A protein and the small-molecule ligand that binds it are described below.
Small molecule (SMILES): CC(=O)N[C@@H]1[C@@H](O)[C@H](O)[C@@H](CO)O[C@H]1O

Sequence of chain 1.A:
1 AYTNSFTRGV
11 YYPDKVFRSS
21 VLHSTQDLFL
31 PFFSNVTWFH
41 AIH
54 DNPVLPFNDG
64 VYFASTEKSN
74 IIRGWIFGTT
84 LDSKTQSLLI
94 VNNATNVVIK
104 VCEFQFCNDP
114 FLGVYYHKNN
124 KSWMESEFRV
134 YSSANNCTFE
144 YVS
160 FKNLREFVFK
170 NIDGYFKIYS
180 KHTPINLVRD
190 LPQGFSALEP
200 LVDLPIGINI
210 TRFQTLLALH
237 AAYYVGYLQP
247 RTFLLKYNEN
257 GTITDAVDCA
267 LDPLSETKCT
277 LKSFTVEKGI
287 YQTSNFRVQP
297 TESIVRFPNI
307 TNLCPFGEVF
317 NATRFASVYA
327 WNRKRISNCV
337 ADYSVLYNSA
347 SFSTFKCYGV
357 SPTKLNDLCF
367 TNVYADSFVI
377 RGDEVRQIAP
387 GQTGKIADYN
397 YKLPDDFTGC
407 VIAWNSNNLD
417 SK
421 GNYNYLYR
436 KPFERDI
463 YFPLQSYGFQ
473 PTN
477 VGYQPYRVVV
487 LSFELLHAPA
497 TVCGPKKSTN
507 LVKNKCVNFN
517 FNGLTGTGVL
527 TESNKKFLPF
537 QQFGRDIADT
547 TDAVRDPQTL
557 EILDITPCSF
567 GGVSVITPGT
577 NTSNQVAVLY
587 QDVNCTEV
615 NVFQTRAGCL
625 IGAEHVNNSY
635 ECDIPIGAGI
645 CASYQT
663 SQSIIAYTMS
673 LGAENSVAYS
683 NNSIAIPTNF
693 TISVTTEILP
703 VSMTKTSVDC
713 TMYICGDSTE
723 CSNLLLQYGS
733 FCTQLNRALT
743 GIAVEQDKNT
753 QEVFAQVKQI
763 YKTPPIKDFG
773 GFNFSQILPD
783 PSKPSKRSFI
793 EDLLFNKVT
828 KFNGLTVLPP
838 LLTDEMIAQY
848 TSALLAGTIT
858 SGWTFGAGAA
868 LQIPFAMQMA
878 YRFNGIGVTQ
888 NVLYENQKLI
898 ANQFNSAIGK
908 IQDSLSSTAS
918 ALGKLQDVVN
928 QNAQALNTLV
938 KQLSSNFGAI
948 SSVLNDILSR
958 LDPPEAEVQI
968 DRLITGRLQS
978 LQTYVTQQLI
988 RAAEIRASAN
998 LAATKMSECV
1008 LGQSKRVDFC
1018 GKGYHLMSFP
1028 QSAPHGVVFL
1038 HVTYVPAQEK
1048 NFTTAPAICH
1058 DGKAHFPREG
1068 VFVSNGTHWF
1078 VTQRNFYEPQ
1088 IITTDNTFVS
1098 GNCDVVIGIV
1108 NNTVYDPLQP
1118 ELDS

Binding-site contacts:
Ligand atom C8 contacts residue ASN256 of chain 1.A at 4.1 Å.
Ligand atom O7 contacts residue ASN256 of chain 1.A at 3.3 Å (h-bond).
Ligand atom O6 contacts residue LYS532 of chain 1.D at 2.9 Å (salt-bridge).
Ligand atom C4 contacts residue ASN256 of chain 1.A at 4.2 Å.
Ligand atom C7 contacts residue ASN254 of chain 1.A at 4.3 Å.
Ligand atom O7 contacts residue ASN254 of chain 1.A at 3.5 Å (h-bond).
Ligand atom C2 contacts residue ASN256 of chain 1.A at 2.5 Å.
Ligand atom O5 contacts residue LYS532 of chain 1.D at 4.0 Å.
Ligand atom C1 contacts residue ASN256 of chain 1.A at 1.4 Å.
Ligand atom C6 contacts residue LYS532 of chain 1.D at 3.8 Å.
Ligand atom C5 contacts residue ASN256 of chain 1.A at 3.7 Å.
Ligand atom C8 contacts residue GLU255 of chain 1.A at 4.0 Å.
Ligand atom N2 contacts residue ASN256 of chain 1.A at 3.0 Å (h-bond).
Ligand atom C3 contacts residue ASN256 of chain 1.A at 3.8 Å.
Ligand atom O5 contacts residue ASN256 of chain 1.A at 2.3 Å (h-bond).
Ligand atom C7 contacts residue ASN256 of chain 1.A at 3.4 Å.

Sequence of chain 1.D:
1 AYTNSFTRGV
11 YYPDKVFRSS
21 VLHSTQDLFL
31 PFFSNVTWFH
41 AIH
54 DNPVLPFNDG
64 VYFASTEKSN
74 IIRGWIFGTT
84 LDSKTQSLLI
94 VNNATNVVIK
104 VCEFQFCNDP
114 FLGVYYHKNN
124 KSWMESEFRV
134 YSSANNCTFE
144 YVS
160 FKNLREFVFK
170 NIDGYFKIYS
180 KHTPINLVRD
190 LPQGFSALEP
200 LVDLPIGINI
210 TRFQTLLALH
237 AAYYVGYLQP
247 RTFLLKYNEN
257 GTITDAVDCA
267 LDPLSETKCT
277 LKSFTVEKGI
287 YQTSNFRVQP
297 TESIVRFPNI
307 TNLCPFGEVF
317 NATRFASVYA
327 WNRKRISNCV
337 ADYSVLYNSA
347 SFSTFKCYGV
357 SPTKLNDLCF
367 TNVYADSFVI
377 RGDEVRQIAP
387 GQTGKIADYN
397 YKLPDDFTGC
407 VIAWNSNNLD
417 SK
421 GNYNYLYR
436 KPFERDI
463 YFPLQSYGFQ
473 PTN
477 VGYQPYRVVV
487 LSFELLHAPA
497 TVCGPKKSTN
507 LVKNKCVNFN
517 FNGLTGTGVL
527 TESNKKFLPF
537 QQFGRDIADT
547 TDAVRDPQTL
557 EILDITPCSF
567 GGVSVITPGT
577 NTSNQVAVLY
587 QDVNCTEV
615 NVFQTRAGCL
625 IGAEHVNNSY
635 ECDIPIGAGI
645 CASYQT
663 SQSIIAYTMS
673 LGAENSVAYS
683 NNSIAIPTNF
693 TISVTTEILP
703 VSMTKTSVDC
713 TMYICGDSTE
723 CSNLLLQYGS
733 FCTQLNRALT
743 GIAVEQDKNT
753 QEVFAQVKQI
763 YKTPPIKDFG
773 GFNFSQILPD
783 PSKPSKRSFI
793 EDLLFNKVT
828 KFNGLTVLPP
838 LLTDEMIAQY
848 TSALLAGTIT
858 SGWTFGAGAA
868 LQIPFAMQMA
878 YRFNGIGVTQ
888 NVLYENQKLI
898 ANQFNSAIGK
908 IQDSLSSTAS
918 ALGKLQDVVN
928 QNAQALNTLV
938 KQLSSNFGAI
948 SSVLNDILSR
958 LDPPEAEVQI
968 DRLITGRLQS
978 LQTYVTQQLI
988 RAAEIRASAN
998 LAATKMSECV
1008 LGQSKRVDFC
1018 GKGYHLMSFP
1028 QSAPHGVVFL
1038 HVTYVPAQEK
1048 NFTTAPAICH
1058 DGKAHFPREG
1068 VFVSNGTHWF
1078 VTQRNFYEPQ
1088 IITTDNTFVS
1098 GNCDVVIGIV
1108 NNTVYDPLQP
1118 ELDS